Sequence of chain 1.I:
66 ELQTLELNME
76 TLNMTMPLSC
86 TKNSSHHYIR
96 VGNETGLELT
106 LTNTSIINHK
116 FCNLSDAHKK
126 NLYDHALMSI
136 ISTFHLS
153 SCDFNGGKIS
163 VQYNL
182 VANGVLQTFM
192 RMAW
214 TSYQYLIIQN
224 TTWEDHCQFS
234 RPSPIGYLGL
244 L

Binding-site contacts:
Ligand atom O6 contacts residue LEU167 of chain 1.I at 4.2 Å.
Ligand atom C6 contacts residue ASN166 of chain 1.I at 3.2 Å.
Ligand atom C4 contacts residue ASN166 of chain 1.I at 4.0 Å.
Ligand atom C8 contacts residue SER153 of chain 1.I at 3.4 Å.
Ligand atom C1 contacts residue TYR218 of chain 1.I at 4.4 Å (hydrophobic).
Ligand atom O7 contacts residue LYS115 of chain 1.I at 3.4 Å.
Ligand atom C7 contacts residue SER153 of chain 1.I at 3.9 Å.
Ligand atom N2 contacts residue ASN113 of chain 1.I at 4.5 Å.
Ligand atom N2 contacts residue LYS115 of chain 1.I at 4.0 Å.
Ligand atom C2 contacts residue ASN166 of chain 1.I at 2.5 Å.
Ligand atom C7 contacts residue ASN166 of chain 1.I at 3.4 Å.
Ligand atom O7 contacts residue SER153 of chain 1.I at 3.4 Å (h-bond).
Ligand atom C7 contacts residue ASN113 of chain 1.I at 4.3 Å.
Ligand atom C3 contacts residue ASN166 of chain 1.I at 3.7 Å.
Ligand atom C8 contacts residue HIS114 of chain 1.I at 3.4 Å.
Ligand atom O3 contacts residue LYS115 of chain 1.I at 4.4 Å.
Ligand atom N2 contacts residue GLN164 of chain 1.I at 3.9 Å.
Ligand atom C1 contacts residue ASN166 of chain 1.I at 1.4 Å.
Ligand atom C1 contacts residue GLN164 of chain 1.I at 4.2 Å.
Ligand atom C5 contacts residue ASN166 of chain 1.I at 3.3 Å.
Ligand atom O5 contacts residue TYR218 of chain 1.I at 3.8 Å.
Ligand atom N2 contacts residue ASN166 of chain 1.I at 3.2 Å (h-bond).
Ligand atom C8 contacts residue ILE112 of chain 1.I at 4.0 Å (hydrophobic).
Ligand atom O7 contacts residue ASN166 of chain 1.I at 2.9 Å (h-bond).
Ligand atom C8 contacts residue GLN164 of chain 1.I at 3.9 Å.
Ligand atom O5 contacts residue ASN166 of chain 1.I at 2.5 Å (h-bond).
Ligand atom C8 contacts residue ASN113 of chain 1.I at 3.5 Å.
Ligand atom C8 contacts residue LYS115 of chain 1.I at 3.7 Å.
Ligand atom C7 contacts residue GLN164 of chain 1.I at 4.0 Å.
Ligand atom O6 contacts residue ASN166 of chain 1.I at 4.0 Å.
Ligand atom C7 contacts residue LYS115 of chain 1.I at 3.5 Å.

This small molecule binds to this protein.
Small molecule (SMILES): CC(=O)N[C@@H]1[C@@H](O)[C@H](O)[C@@H](CO)O[C@H]1O